Sequence of chain 1.A:
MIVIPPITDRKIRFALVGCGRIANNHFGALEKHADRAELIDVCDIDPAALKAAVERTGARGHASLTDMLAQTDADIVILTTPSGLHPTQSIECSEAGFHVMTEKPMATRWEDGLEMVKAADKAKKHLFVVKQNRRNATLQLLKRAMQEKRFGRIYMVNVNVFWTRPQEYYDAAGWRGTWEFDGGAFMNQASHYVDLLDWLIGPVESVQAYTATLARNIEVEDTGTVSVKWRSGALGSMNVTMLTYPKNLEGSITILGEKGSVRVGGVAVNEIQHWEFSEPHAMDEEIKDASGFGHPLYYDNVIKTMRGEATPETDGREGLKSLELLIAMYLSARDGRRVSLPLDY

Binding-site contacts:
Ligand atom O2 contacts residue THR166 of chain 1.A at 3.4 Å (h-bond).
Ligand atom O'P contacts residue TYR171 of chain 1.A at 3.2 Å (h-bond).
Ligand atom C4 contacts residue THR166 of chain 1.A at 3.7 Å.
Ligand atom C6 contacts residue THR166 of chain 1.A at 3.6 Å.
Ligand atom C6 contacts residue ARG167 of chain 1.A at 3.5 Å.
Ligand atom C1C contacts residue THR166 of chain 1.A at 3.8 Å.
Ligand atom C1' contacts residue ARG167 of chain 1.A at 3.7 Å.
Ligand atom O4' contacts residue LYS106 of chain 1.A at 3.0 Å (salt-bridge).
Ligand atom O'P contacts residue GLN191 of chain 1.A at 3.4 Å.
Ligand atom O'P contacts residue ARG167 of chain 1.A at 2.8 Å (salt-bridge).
Ligand atom C8' contacts residue ASN135 of chain 1.A at 3.5 Å.
Ligand atom N2' contacts residue HIS194 of chain 1.A at 3.9 Å.
Ligand atom O'Q contacts residue ASN190 of chain 1.A at 3.8 Å.
Ligand atom C4' contacts residue ASN190 of chain 1.A at 3.5 Å.
Ligand atom O3' contacts residue LYS106 of chain 1.A at 3.0 Å (salt-bridge).
Ligand atom O4 contacts residue ASN250 of chain 1.A at 2.9 Å (h-bond).
Ligand atom O4 contacts residue LYS249 of chain 1.A at 3.4 Å.
Ligand atom C6' contacts residue TYR171 of chain 1.A at 3.3 Å (hydrophobic).
Ligand atom C7' contacts residue HIS194 of chain 1.A at 3.4 Å.
Ligand atom C1C contacts residue ARG167 of chain 1.A at 3.8 Å.
Ligand atom C8' contacts residue HIS194 of chain 1.A at 3.7 Å.
Ligand atom C5 contacts residue ASN250 of chain 1.A at 3.2 Å.
Ligand atom O7' contacts residue HIS194 of chain 1.A at 3.5 Å.
Ligand atom C4' contacts residue LYS106 of chain 1.A at 3.8 Å.
Ligand atom O2 contacts residue PRO168 of chain 1.A at 3.2 Å.
Ligand atom O5' contacts residue ARG167 of chain 1.A at 2.8 Å (salt-bridge).
Ligand atom C3' contacts residue LYS106 of chain 1.A at 3.8 Å.
Ligand atom O4' contacts residue ASN190 of chain 1.A at 2.6 Å (h-bond).
Ligand atom C6' contacts residue ARG167 of chain 1.A at 3.8 Å.
Ligand atom N1 contacts residue THR166 of chain 1.A at 3.2 Å (h-bond).
Ligand atom C4 contacts residue ASN250 of chain 1.A at 3.4 Å.
Ligand atom O7' contacts residue TRP165 of chain 1.A at 3.3 Å.
Ligand atom O3' contacts residue GLN191 of chain 1.A at 3.3 Å (h-bond).
Ligand atom O5C contacts residue ARG167 of chain 1.A at 3.8 Å.
Ligand atom C5' contacts residue ARG167 of chain 1.A at 3.9 Å.
Ligand atom O4C contacts residue ARG167 of chain 1.A at 3.2 Å.
Ligand atom N3 contacts residue THR166 of chain 1.A at 3.3 Å (h-bond).
Ligand atom O3' contacts residue HIS194 of chain 1.A at 3.3 Å.
Ligand atom C2 contacts residue THR166 of chain 1.A at 3.0 Å.
Ligand atom O'Q contacts residue TYR171 of chain 1.A at 2.7 Å (h-bond).

The protein below binds the small molecule below.
Small molecule (SMILES): CC(=O)N[C@H]1[C@@H](O[P](=O)(O)O[P](=O)(O)OC[C@H]2O[C@@H](n3ccc(=O)[nH]c3=O)[C@H](O)[C@@H]2O)O[C@H](C(=O)O)[C@@H](O)[C@@H]1O